Sequence of chain 1.D:
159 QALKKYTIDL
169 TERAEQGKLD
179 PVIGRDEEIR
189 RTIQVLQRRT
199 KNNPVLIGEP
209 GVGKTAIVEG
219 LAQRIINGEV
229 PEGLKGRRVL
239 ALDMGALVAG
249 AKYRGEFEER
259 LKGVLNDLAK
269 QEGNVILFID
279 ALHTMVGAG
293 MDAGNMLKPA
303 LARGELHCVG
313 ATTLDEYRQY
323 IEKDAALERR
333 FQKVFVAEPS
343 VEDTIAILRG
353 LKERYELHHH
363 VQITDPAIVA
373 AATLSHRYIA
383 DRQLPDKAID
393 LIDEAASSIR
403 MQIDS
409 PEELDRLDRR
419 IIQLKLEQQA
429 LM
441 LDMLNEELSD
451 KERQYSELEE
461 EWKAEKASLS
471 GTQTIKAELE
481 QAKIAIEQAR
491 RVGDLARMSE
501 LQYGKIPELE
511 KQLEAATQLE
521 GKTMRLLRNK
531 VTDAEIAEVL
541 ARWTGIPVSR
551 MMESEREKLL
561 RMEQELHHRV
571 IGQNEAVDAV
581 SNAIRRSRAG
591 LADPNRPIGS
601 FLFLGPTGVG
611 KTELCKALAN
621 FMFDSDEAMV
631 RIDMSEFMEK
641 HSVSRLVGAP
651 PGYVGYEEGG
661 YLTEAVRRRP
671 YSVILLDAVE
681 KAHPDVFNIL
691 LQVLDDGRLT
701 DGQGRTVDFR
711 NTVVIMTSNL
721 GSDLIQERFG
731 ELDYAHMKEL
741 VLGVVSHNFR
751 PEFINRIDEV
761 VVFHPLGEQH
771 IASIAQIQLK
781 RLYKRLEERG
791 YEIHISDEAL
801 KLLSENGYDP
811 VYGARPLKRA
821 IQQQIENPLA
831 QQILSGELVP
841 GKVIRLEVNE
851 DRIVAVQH

The small molecule below binds the protein below.
Small molecule (SMILES): Nc1ncnc2c1ncn2[C@@H]1O[C@H](COP(=O)(O)OP(=O)(O)OP(O)(O)=S)[C@@H](O)[C@H]1O

Binding-site contacts:
Ligand atom N1 contacts residue PRO179 of chain 1.E at 3.4 Å (h-bond).
Ligand atom O2B contacts residue GLY209 of chain 1.E at 3.2 Å.
Ligand atom C2 contacts residue LEU353 of chain 1.E at 3.8 Å (hydrophobic).
Ligand atom O2A contacts residue THR213 of chain 1.E at 2.8 Å (h-bond).
Ligand atom O3B contacts residue LYS212 of chain 1.E at 3.8 Å.
Ligand atom C8 contacts residue ALA214 of chain 1.E at 3.7 Å (hydrophobic).
Ligand atom S1G contacts residue ARG331 of chain 1.D at 2.7 Å (salt-bridge).
Ligand atom PB contacts residue GLY211 of chain 1.E at 3.6 Å.
Ligand atom C2 contacts residue ILE349 of chain 1.E at 3.9 Å (hydrophobic).
Ligand atom O2A contacts residue GLY211 of chain 1.E at 3.2 Å.
Ligand atom PB contacts residue GLY209 of chain 1.E at 3.8 Å.
Ligand atom N6 contacts residue ARG183 of chain 1.E at 3.9 Å.
Ligand atom O2B contacts residue GLY211 of chain 1.E at 2.4 Å (h-bond).
Ligand atom N1 contacts residue VAL180 of chain 1.E at 3.3 Å.
Ligand atom C1' contacts residue ILE391 of chain 1.E at 3.7 Å (hydrophobic).
Ligand atom N1 contacts residue ILE181 of chain 1.E at 3.4 Å (h-bond).
Ligand atom C5' contacts residue GLY211 of chain 1.E at 3.8 Å.
Ligand atom O2A contacts residue ALA214 of chain 1.E at 3.3 Å (h-bond).
Ligand atom N7 contacts residue ALA214 of chain 1.E at 3.7 Å.
Ligand atom C2 contacts residue PRO179 of chain 1.E at 3.2 Å (hydrophobic).
Ligand atom O3G contacts residue LYS212 of chain 1.E at 3.4 Å (salt-bridge).
Ligand atom O4' contacts residue ILE391 of chain 1.E at 3.9 Å.
Ligand atom O1A contacts residue THR213 of chain 1.E at 3.7 Å.
Ligand atom O1B contacts residue THR213 of chain 1.E at 3.4 Å (h-bond).
Ligand atom C5 contacts residue ALA214 of chain 1.E at 3.9 Å (hydrophobic).
Ligand atom O3A contacts residue GLY211 of chain 1.E at 3.7 Å.
Ligand atom N3 contacts residue LEU353 of chain 1.E at 3.4 Å.
Ligand atom O2A contacts residue LYS212 of chain 1.E at 3.0 Å (salt-bridge).
Ligand atom N6 contacts residue VAL180 of chain 1.E at 3.4 Å.
Ligand atom O3B contacts residue ARG331 of chain 1.D at 3.9 Å.
Ligand atom O2B contacts residue VAL210 of chain 1.E at 2.6 Å (h-bond).
Ligand atom N6 contacts residue ILE181 of chain 1.E at 3.4 Å (h-bond).
Ligand atom O1B contacts residue LYS212 of chain 1.E at 3.2 Å (salt-bridge).
Ligand atom S1G contacts residue ARG332 of chain 1.D at 3.3 Å (salt-bridge).
Ligand atom O2B contacts residue LYS212 of chain 1.E at 3.2 Å (salt-bridge).
Ligand atom PB contacts residue LYS212 of chain 1.E at 3.7 Å.
Ligand atom C8 contacts residue PRO387 of chain 1.E at 3.6 Å (hydrophobic).
Ligand atom C8 contacts residue GLY211 of chain 1.E at 3.6 Å.
Ligand atom O2G contacts residue THR213 of chain 1.E at 3.5 Å (h-bond).
Ligand atom O3B contacts residue GLY209 of chain 1.E at 3.2 Å (h-bond).

Sequence of chain 1.E:
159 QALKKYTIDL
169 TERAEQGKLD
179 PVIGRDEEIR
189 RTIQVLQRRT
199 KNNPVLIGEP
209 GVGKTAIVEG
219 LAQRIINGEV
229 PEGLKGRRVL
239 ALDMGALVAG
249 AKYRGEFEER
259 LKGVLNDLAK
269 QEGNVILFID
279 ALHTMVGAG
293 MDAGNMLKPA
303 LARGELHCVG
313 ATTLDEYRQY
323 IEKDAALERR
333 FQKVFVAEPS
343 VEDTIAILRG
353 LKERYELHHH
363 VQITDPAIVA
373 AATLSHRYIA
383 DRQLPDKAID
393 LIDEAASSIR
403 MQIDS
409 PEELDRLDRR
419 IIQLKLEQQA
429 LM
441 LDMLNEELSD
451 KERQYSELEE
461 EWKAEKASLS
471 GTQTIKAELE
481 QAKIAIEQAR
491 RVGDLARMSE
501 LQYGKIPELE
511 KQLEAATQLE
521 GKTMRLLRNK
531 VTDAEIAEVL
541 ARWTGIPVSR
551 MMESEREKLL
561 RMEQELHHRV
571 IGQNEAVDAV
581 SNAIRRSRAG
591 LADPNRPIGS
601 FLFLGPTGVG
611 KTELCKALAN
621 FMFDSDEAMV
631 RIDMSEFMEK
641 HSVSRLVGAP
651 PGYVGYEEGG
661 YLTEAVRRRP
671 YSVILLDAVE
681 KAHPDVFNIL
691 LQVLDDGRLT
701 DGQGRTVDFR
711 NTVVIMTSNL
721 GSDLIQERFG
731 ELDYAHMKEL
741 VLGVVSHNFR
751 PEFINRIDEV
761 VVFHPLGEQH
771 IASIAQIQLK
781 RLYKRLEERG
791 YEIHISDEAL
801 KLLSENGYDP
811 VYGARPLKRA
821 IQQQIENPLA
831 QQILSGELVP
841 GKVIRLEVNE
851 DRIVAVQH